Binding-site contacts:
Ligand atom C5 contacts residue DMS1 of chain 1.B at 1.3 Å.
Ligand atom C6 contacts residue THR312 of chain 1.A at 3.5 Å.
Ligand atom C2 contacts residue REG1 of chain 1.E at 3.2 Å.
Ligand atom C8 contacts residue REG1 of chain 1.E at 3.6 Å.
Ligand atom C7 contacts residue REG1 of chain 1.E at 4.0 Å.
Ligand atom C3 contacts residue TYR315 of chain 1.A at 4.0 Å (hydrophobic).
Ligand atom O1 contacts residue ASP104 of chain 1.A at 3.7 Å.
Ligand atom N contacts residue REG1 of chain 1.E at 3.3 Å.
Ligand atom N1 contacts residue DMS1 of chain 1.B at 0.9 Å.
Ligand atom C4 contacts residue ASP170 of chain 1.A at 4.1 Å.
Ligand atom O contacts residue THR312 of chain 1.A at 3.0 Å (h-bond).
Ligand atom C7 contacts residue GLY310 of chain 1.A at 4.0 Å.
Ligand atom N1 contacts residue ASP170 of chain 1.A at 3.8 Å.
Ligand atom C5 contacts residue REG1 of chain 1.E at 3.4 Å.
Ligand atom C6 contacts residue DMS1 of chain 1.B at 0.5 Å.
Ligand atom C contacts residue TYR315 of chain 1.A at 3.7 Å (hydrophobic).
Ligand atom O1 contacts residue THR312 of chain 1.A at 4.0 Å.
Ligand atom C8 contacts residue DMS1 of chain 1.B at 2.6 Å.
Ligand atom O1 contacts residue ALA105 of chain 1.A at 4.0 Å.
Ligand atom O contacts residue THR311 of chain 1.A at 3.3 Å.
Ligand atom C1 contacts residue ILE393 of chain 1.A at 3.9 Å (hydrophobic).
Ligand atom C2 contacts residue DMS1 of chain 1.B at 4.0 Å.
Ligand atom N contacts residue DMS1 of chain 1.B at 1.7 Å.
Ligand atom O1 contacts residue DMS1 of chain 1.B at 2.2 Å.
Ligand atom C3 contacts residue DMS1 of chain 1.B at 3.2 Å.
Ligand atom C7 contacts residue DMS1 of chain 1.B at 1.4 Å.
Ligand atom C10 contacts residue DMS1 of chain 1.B at 3.1 Å.
Ligand atom N1 contacts residue GLY310 of chain 1.A at 4.1 Å.
Ligand atom C9 contacts residue DMS1 of chain 1.B at 3.5 Å.
Ligand atom C2 contacts residue THR311 of chain 1.A at 4.0 Å.
Ligand atom N1 contacts residue REG1 of chain 1.E at 3.5 Å.
Ligand atom C contacts residue ILE389 of chain 1.A at 4.1 Å (hydrophobic).
Ligand atom C3 contacts residue REG1 of chain 1.E at 3.9 Å.
Ligand atom O contacts residue DMS1 of chain 1.B at 0.4 Å (h-bond).
Ligand atom O contacts residue GLY310 of chain 1.A at 4.1 Å.
Ligand atom C8 contacts residue ASP170 of chain 1.A at 3.5 Å.
Ligand atom C4 contacts residue TYR315 of chain 1.A at 3.7 Å (hydrophobic).
Ligand atom N contacts residue ASP170 of chain 1.A at 3.5 Å.
Ligand atom C6 contacts residue GLY310 of chain 1.A at 3.8 Å.
Ligand atom C2 contacts residue GLY169 of chain 1.A at 4.1 Å.

Sequence of chain 1.A:
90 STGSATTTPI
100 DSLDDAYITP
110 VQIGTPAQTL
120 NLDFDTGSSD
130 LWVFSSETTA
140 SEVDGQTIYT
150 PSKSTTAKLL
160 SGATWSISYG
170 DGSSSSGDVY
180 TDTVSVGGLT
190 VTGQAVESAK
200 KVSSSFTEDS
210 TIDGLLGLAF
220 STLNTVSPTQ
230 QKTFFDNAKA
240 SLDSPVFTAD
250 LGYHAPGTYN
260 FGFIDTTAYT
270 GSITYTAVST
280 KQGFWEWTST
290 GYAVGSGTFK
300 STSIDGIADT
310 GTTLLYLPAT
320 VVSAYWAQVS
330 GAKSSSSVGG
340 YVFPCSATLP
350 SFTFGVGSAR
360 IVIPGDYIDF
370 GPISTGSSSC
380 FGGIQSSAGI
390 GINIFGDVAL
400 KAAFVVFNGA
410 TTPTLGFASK

The small molecule below binds the protein below.
Small molecule (SMILES): O=C(NC[C@@H]1CCCO1)NC1CCCC1